This small molecule binds to this protein.
Small molecule (SMILES): CC(=O)N[C@@H]1[C@@H](O)[C@H](O)[C@@H](CO)O[C@H]1O

Binding-site contacts:
Ligand atom C8 contacts residue ASN240 of chain 47.F at 3.9 Å.
Ligand atom C1 contacts residue ASN240 of chain 47.F at 1.5 Å.
Ligand atom C3 contacts residue ASN240 of chain 47.F at 3.7 Å.
Ligand atom C2 contacts residue ASN240 of chain 47.F at 2.5 Å.
Ligand atom O5 contacts residue ASN240 of chain 47.F at 2.4 Å (h-bond).
Ligand atom C4 contacts residue ASN240 of chain 47.F at 4.3 Å.
Ligand atom N2 contacts residue ASN240 of chain 47.F at 2.8 Å (h-bond).
Ligand atom O7 contacts residue GLY239 of chain 47.F at 3.6 Å.
Ligand atom C5 contacts residue ASN240 of chain 47.F at 3.7 Å.
Ligand atom C7 contacts residue ASN240 of chain 47.F at 3.2 Å.
Ligand atom O7 contacts residue ASN240 of chain 47.F at 3.0 Å (h-bond).

Sequence of chain 47.F:
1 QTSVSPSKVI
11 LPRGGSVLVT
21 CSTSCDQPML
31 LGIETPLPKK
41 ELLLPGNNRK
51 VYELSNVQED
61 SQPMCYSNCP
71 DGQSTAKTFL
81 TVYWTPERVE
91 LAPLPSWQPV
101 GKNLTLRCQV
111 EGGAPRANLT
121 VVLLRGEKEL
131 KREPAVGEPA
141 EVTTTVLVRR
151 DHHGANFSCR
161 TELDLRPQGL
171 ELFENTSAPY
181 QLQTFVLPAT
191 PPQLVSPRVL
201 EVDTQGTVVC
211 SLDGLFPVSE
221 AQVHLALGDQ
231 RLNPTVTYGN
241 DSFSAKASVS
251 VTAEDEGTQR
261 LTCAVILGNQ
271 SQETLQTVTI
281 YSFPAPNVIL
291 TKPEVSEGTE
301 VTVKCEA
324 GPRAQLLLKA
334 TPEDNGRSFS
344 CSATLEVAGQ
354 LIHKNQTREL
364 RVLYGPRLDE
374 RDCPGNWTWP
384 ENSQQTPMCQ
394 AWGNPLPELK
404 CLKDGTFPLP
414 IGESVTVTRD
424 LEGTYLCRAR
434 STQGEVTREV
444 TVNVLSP